Sequence of chain 2.G:
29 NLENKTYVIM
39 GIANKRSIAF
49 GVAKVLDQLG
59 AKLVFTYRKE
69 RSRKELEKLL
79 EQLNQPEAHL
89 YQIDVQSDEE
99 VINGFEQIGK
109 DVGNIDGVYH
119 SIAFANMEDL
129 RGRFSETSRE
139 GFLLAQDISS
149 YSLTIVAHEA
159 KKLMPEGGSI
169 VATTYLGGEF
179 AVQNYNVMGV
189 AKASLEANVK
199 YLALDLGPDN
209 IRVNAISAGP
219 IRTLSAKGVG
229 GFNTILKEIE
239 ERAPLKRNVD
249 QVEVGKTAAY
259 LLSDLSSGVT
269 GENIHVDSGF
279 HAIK

Binding-site contacts:
Ligand atom CAH contacts residue ALA121 of chain 2.G at 3.5 Å (hydrophobic).
Ligand atom OAB contacts residue ALA123 of chain 2.G at 3.7 Å.
Ligand atom CAV contacts residue NAP1 of chain 2.U at 3.2 Å.
Ligand atom CAQ contacts residue TYR173 of chain 2.G at 3.7 Å (hydrophobic).
Ligand atom CAP contacts residue PHE230 of chain 2.G at 3.8 Å (hydrophobic).
Ligand atom CAH contacts residue SER223 of chain 2.G at 3.6 Å.
Ligand atom CAE contacts residue SER223 of chain 2.G at 3.6 Å.
Ligand atom CAM contacts residue NAP1 of chain 2.U at 3.8 Å.
Ligand atom CAW contacts residue TYR183 of chain 2.G at 3.1 Å (hydrophobic).
Ligand atom CAK contacts residue NAP1 of chain 2.U at 3.5 Å.
Ligand atom NAS contacts residue PHE122 of chain 2.G at 3.6 Å.
Ligand atom CAO contacts residue VAL227 of chain 2.G at 3.7 Å (hydrophobic).
Ligand atom CAN contacts residue VAL180 of chain 2.G at 3.8 Å (hydrophobic).
Ligand atom OAT contacts residue ALA123 of chain 2.G at 3.2 Å (h-bond).
Ligand atom OAU contacts residue NAP1 of chain 2.U at 3.2 Å (h-bond).
Ligand atom CBB contacts residue PHE122 of chain 2.G at 3.6 Å (hydrophobic).
Ligand atom CAY contacts residue SER223 of chain 2.G at 3.5 Å.
Ligand atom CAF contacts residue NAP1 of chain 2.U at 3.0 Å.
Ligand atom CAP contacts residue TYR173 of chain 2.G at 3.7 Å (hydrophobic).
Ligand atom OAC contacts residue LYS190 of chain 2.G at 3.6 Å.
Ligand atom OAC contacts residue TYR183 of chain 2.G at 2.3 Å (h-bond).
Ligand atom CAA contacts residue GLY228 of chain 2.G at 3.7 Å.
Ligand atom CAX contacts residue MET186 of chain 2.G at 3.8 Å (hydrophobic).
Ligand atom CAA contacts residue GLN181 of chain 2.G at 3.1 Å.
Ligand atom CAR contacts residue NAP1 of chain 2.U at 3.2 Å.
Ligand atom CBA contacts residue NAP1 of chain 2.U at 3.6 Å.
Ligand atom CAW contacts residue NAP1 of chain 2.U at 3.4 Å.
Ligand atom OAB contacts residue MET125 of chain 2.G at 3.4 Å.
Ligand atom CAZ contacts residue ALA123 of chain 2.G at 3.5 Å (hydrophobic).
Ligand atom OAC contacts residue NAP1 of chain 2.U at 2.6 Å (h-bond).
Ligand atom CAM contacts residue TYR183 of chain 2.G at 3.1 Å (hydrophobic).
Ligand atom CAG contacts residue VAL227 of chain 2.G at 3.8 Å (hydrophobic).
Ligand atom NAS contacts residue ALA123 of chain 2.G at 2.7 Å (h-bond).
Ligand atom CAJ contacts residue SER223 of chain 2.G at 3.2 Å.
Ligand atom CAI contacts residue SER223 of chain 2.G at 3.8 Å.
Ligand atom CAI contacts residue VAL227 of chain 2.G at 3.6 Å (hydrophobic).
Ligand atom CBB contacts residue ALA123 of chain 2.G at 3.7 Å (hydrophobic).
Ligand atom CAG contacts residue SER223 of chain 2.G at 3.8 Å.
Ligand atom OAT contacts residue LEU128 of chain 2.G at 3.8 Å.
Ligand atom OAB contacts residue PHE122 of chain 2.G at 3.7 Å.

The protein below binds the small molecule below.
Small molecule (SMILES): CCCCCCc1ccc(Oc2ccc(Oc3cccc(O)n3)cc2)c(O)c1